The protein below binds the small molecule below.
Small molecule (SMILES): CCc1cc(O)c(Oc2cccnc2F)cc1F

Binding-site contacts:
Ligand atom C12 contacts residue TYR173 of chain 1.F at 3.8 Å (hydrophobic).
Ligand atom C8 contacts residue NAP1 of chain 1.AA at 3.1 Å.
Ligand atom F contacts residue ALA121 of chain 1.F at 3.5 Å.
Ligand atom C11 contacts residue ILE233 of chain 1.F at 4.1 Å (hydrophobic).
Ligand atom F contacts residue NAP1 of chain 1.AA at 3.4 Å.
Ligand atom N contacts residue ALA121 of chain 1.F at 3.7 Å.
Ligand atom C7 contacts residue ALA224 of chain 1.F at 3.9 Å (hydrophobic).
Ligand atom C12 contacts residue TYR183 of chain 1.F at 3.5 Å (hydrophobic).
Ligand atom C1 contacts residue NAP1 of chain 1.AA at 3.3 Å.
Ligand atom C7 contacts residue VAL227 of chain 1.F at 4.1 Å (hydrophobic).
Ligand atom F1 contacts residue PHE230 of chain 1.F at 3.1 Å.
Ligand atom C2 contacts residue NAP1 of chain 1.AA at 3.6 Å.
Ligand atom C contacts residue NAP1 of chain 1.AA at 3.3 Å.
Ligand atom C12 contacts residue NAP1 of chain 1.AA at 3.4 Å.
Ligand atom F1 contacts residue NAP1 of chain 1.AA at 3.1 Å.
Ligand atom N contacts residue PHE122 of chain 1.F at 3.8 Å.
Ligand atom C7 contacts residue NAP1 of chain 1.AA at 3.5 Å.
Ligand atom C contacts residue TYR183 of chain 1.F at 3.3 Å (hydrophobic).
Ligand atom C2 contacts residue SER223 of chain 1.F at 3.8 Å.
Ligand atom O1 contacts residue SER223 of chain 1.F at 3.8 Å.
Ligand atom C6 contacts residue SER223 of chain 1.F at 3.6 Å.
Ligand atom C10 contacts residue NAP1 of chain 1.AA at 3.3 Å.
Ligand atom F1 contacts residue ALA224 of chain 1.F at 3.1 Å.
Ligand atom O contacts residue LYS190 of chain 1.F at 3.7 Å.
Ligand atom F1 contacts residue VAL227 of chain 1.F at 4.0 Å.
Ligand atom C10 contacts residue TYR173 of chain 1.F at 3.7 Å (hydrophobic).
Ligand atom C4 contacts residue LEU128 of chain 1.F at 3.4 Å (hydrophobic).
Ligand atom O contacts residue TYR183 of chain 1.F at 2.5 Å (h-bond).
Ligand atom C6 contacts residue NAP1 of chain 1.AA at 3.7 Å.
Ligand atom C3 contacts residue VAL227 of chain 1.F at 3.9 Å (hydrophobic).
Ligand atom C5 contacts residue ALA123 of chain 1.F at 3.9 Å (hydrophobic).
Ligand atom O1 contacts residue NAP1 of chain 1.AA at 3.0 Å (h-bond).
Ligand atom C11 contacts residue TYR173 of chain 1.F at 3.6 Å (hydrophobic).
Ligand atom C6 contacts residue ALA121 of chain 1.F at 4.0 Å (hydrophobic).
Ligand atom C5 contacts residue LEU128 of chain 1.F at 3.8 Å (hydrophobic).
Ligand atom C5 contacts residue MET186 of chain 1.F at 3.8 Å (hydrophobic).
Ligand atom F contacts residue SER223 of chain 1.F at 3.3 Å.
Ligand atom C9 contacts residue NAP1 of chain 1.AA at 3.2 Å.
Ligand atom O contacts residue NAP1 of chain 1.AA at 2.4 Å (h-bond).
Ligand atom C8 contacts residue VAL227 of chain 1.F at 4.0 Å (hydrophobic).

Sequence of chain 1.F:
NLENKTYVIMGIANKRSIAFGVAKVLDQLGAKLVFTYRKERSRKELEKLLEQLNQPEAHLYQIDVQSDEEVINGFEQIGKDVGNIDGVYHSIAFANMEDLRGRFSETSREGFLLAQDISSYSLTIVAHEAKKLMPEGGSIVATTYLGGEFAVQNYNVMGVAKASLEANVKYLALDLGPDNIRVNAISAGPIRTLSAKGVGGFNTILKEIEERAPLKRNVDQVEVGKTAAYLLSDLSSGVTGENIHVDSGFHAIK